Binding-site contacts:
Ligand atom C3 contacts residue ASN32 of chain 1.E at 3.8 Å.
Ligand atom N2 contacts residue ASN32 of chain 1.E at 3.0 Å (h-bond).
Ligand atom C7 contacts residue ASN32 of chain 1.E at 3.4 Å.
Ligand atom C6 contacts residue LEU52 of chain 1.F at 4.0 Å (hydrophobic).
Ligand atom C2 contacts residue ASN32 of chain 1.E at 2.6 Å.
Ligand atom C1 contacts residue ASN32 of chain 1.E at 1.3 Å.
Ligand atom C4 contacts residue ASN32 of chain 1.E at 4.2 Å.
Ligand atom C6 contacts residue THR315 of chain 1.E at 3.8 Å.
Ligand atom C1 contacts residue THR315 of chain 1.E at 3.9 Å.
Ligand atom C8 contacts residue ASN32 of chain 1.E at 4.4 Å.
Ligand atom O5 contacts residue ASN32 of chain 1.E at 2.3 Å (h-bond).
Ligand atom C5 contacts residue ASN32 of chain 1.E at 3.4 Å.
Ligand atom O5 contacts residue THR315 of chain 1.E at 3.0 Å (h-bond).
Ligand atom O6 contacts residue LEU52 of chain 1.F at 3.9 Å.
Ligand atom C6 contacts residue THR34 of chain 1.E at 4.4 Å.
Ligand atom C5 contacts residue THR315 of chain 1.E at 4.0 Å.
Ligand atom O7 contacts residue ASN32 of chain 1.E at 3.5 Å (h-bond).

The small molecule below binds the protein below.
Small molecule (SMILES): CC(=O)N[C@@H]1[C@@H](O)[C@H](O)[C@@H](CO)O[C@H]1O

Sequence of chain 1.E:
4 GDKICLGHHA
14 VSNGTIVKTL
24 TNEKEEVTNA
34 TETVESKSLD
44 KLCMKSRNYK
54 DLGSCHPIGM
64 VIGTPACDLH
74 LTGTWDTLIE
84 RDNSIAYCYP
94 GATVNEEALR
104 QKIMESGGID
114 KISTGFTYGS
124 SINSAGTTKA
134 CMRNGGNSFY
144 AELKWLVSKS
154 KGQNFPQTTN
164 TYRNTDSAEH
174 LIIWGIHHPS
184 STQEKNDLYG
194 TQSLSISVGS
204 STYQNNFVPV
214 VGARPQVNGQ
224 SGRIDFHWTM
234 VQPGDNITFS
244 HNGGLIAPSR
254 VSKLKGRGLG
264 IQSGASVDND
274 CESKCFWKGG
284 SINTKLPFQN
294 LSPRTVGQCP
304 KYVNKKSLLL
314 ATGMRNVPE

Sequence of chain 1.F:
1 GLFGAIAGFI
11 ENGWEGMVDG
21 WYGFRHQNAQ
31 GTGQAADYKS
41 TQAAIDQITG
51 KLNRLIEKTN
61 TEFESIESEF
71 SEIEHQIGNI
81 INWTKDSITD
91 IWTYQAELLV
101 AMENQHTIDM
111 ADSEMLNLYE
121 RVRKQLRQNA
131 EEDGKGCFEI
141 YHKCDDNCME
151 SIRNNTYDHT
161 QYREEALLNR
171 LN